A protein and the small-molecule ligand that binds it are described below.
Small molecule (SMILES): O=P(O)(O)O[C@@H]1[C@H](O)[C@H](O)[C@@H](OP(=O)(O)O)[C@H](OP(=O)(O)O)[C@H]1O

Binding-site contacts:
Ligand atom C5 contacts residue LYS569 of chain 1.B at 4.3 Å.
Ligand atom O43 contacts residue GLY268 of chain 1.B at 4.3 Å.
Ligand atom P5 contacts residue LYS508 of chain 1.B at 4.3 Å.
Ligand atom O52 contacts residue LYS569 of chain 1.B at 3.7 Å.
Ligand atom P4 contacts residue THR267 of chain 1.B at 4.0 Å.
Ligand atom O6 contacts residue LYS569 of chain 1.B at 3.8 Å.
Ligand atom C6 contacts residue LYS569 of chain 1.B at 3.9 Å.
Ligand atom O41 contacts residue ARG269 of chain 1.B at 3.8 Å.
Ligand atom O53 contacts residue TYR567 of chain 1.B at 2.9 Å (h-bond).
Ligand atom O3 contacts residue GLY268 of chain 1.B at 4.2 Å.
Ligand atom O52 contacts residue ARG511 of chain 1.B at 3.7 Å.
Ligand atom O12 contacts residue ARG568 of chain 1.B at 2.9 Å (salt-bridge).
Ligand atom O53 contacts residue LYS569 of chain 1.B at 4.0 Å.
Ligand atom C3 contacts residue ARG269 of chain 1.B at 4.1 Å.
Ligand atom O5 contacts residue LYS569 of chain 1.B at 3.5 Å.
Ligand atom O43 contacts residue THR267 of chain 1.B at 2.9 Å (h-bond).
Ligand atom O4 contacts residue ARG269 of chain 1.B at 3.5 Å (salt-bridge).
Ligand atom O52 contacts residue LYS508 of chain 1.B at 3.7 Å.
Ligand atom O42 contacts residue ARG265 of chain 1.B at 4.1 Å.
Ligand atom O5 contacts residue ARG269 of chain 1.B at 3.9 Å.
Ligand atom O51 contacts residue ARG269 of chain 1.B at 2.3 Å (salt-bridge).
Ligand atom O2 contacts residue ARG568 of chain 1.B at 3.8 Å.
Ligand atom O51 contacts residue LYS508 of chain 1.B at 3.7 Å.
Ligand atom O3 contacts residue ARG269 of chain 1.B at 3.9 Å.
Ligand atom O6 contacts residue ARG504 of chain 1.B at 3.5 Å (salt-bridge).
Ligand atom O53 contacts residue ARG504 of chain 1.B at 3.7 Å.
Ligand atom O52 contacts residue TYR567 of chain 1.B at 3.7 Å.
Ligand atom O43 contacts residue ARG269 of chain 1.B at 3.9 Å.
Ligand atom P1 contacts residue ARG568 of chain 1.B at 4.1 Å.
Ligand atom O43 contacts residue ARG265 of chain 1.B at 4.0 Å.
Ligand atom O41 contacts residue GLY268 of chain 1.B at 3.4 Å (h-bond).
Ligand atom P4 contacts residue ARG269 of chain 1.B at 4.2 Å.
Ligand atom C5 contacts residue ARG269 of chain 1.B at 3.7 Å.
Ligand atom P5 contacts residue ARG269 of chain 1.B at 3.5 Å.
Ligand atom O53 contacts residue ARG269 of chain 1.B at 3.7 Å.
Ligand atom P5 contacts residue TYR567 of chain 1.B at 3.8 Å.
Ligand atom O6 contacts residue TYR567 of chain 1.B at 3.6 Å.
Ligand atom O1 contacts residue ARG568 of chain 1.B at 3.4 Å (salt-bridge).
Ligand atom P5 contacts residue LYS569 of chain 1.B at 4.1 Å.
Ligand atom O41 contacts residue THR267 of chain 1.B at 3.9 Å.

Sequence of chain 1.B:
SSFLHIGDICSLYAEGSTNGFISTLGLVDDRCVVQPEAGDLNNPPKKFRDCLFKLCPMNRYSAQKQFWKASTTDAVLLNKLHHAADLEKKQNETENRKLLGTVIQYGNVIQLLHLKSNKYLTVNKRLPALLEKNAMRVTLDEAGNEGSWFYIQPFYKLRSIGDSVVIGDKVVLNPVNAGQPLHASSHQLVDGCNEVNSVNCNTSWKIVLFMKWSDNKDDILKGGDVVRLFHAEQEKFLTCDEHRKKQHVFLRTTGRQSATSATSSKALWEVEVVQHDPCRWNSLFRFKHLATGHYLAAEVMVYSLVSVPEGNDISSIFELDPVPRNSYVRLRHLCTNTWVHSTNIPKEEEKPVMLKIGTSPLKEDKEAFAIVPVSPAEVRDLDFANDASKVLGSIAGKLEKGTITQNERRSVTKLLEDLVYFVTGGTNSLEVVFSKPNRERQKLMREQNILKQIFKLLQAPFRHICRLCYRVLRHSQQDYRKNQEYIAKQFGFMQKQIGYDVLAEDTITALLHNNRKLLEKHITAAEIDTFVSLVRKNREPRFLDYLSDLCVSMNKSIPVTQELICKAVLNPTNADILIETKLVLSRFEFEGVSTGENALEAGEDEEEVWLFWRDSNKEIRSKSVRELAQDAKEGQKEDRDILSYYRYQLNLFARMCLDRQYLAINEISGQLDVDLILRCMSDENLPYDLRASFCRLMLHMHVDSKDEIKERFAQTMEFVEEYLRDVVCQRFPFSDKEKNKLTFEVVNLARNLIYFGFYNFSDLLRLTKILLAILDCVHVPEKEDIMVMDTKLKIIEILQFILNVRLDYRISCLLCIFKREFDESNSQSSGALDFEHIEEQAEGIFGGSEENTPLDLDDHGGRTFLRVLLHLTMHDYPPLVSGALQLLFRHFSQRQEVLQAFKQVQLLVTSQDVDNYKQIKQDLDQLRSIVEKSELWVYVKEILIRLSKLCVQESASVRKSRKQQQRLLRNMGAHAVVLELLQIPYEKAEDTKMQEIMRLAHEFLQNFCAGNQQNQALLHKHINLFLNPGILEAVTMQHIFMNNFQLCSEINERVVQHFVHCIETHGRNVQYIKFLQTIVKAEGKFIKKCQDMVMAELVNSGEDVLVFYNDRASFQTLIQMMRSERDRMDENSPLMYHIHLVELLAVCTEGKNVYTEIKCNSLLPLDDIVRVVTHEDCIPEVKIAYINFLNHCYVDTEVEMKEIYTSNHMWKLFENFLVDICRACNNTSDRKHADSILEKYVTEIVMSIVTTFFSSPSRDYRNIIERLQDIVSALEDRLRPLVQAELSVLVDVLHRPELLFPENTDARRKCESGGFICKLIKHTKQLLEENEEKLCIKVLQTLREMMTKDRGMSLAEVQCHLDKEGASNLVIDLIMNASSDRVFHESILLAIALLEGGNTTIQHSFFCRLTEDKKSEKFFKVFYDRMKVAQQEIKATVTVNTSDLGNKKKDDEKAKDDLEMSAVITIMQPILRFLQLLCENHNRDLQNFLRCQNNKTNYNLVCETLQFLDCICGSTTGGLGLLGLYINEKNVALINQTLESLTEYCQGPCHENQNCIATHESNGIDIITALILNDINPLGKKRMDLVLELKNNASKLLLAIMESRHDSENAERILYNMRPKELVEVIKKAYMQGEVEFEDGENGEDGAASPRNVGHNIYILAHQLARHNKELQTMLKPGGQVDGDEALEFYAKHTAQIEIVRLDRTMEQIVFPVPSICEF